Binding-site contacts:
Ligand atom C1 contacts residue TRP351 of chain 1.B at 4.0 Å (hydrophobic).
Ligand atom O3 contacts residue TRP461 of chain 1.B at 3.2 Å.
Ligand atom O3 contacts residue ALA184 of chain 1.B at 3.5 Å.
Ligand atom C2 contacts residue TYR276 of chain 1.B at 4.3 Å (hydrophobic).
Ligand atom O2 contacts residue ALA184 of chain 1.B at 3.8 Å.
Ligand atom C4 contacts residue GLU165 of chain 1.B at 4.4 Å.
Ligand atom O2 contacts residue MET451 of chain 1.B at 4.4 Å.
Ligand atom C4 contacts residue TRP461 of chain 1.B at 3.8 Å (hydrophobic).
Ligand atom C3 contacts residue ARG187 of chain 1.B at 4.3 Å.
Ligand atom O1 contacts residue TRP183 of chain 1.B at 4.2 Å.
Ligand atom O4 contacts residue GLU165 of chain 1.B at 3.3 Å (salt-bridge).
Ligand atom O2 contacts residue ASP186 of chain 1.B at 2.6 Å (salt-bridge).
Ligand atom C3 contacts residue TRP461 of chain 1.B at 4.1 Å (hydrophobic).
Ligand atom O3 contacts residue ASP186 of chain 1.B at 2.8 Å (salt-bridge).
Ligand atom O6 contacts residue PRO275 of chain 1.B at 4.3 Å.
Ligand atom C2 contacts residue ASP186 of chain 1.B at 3.2 Å.
Ligand atom O2 contacts residue TRP183 of chain 1.B at 4.3 Å.
Ligand atom C3 contacts residue ASP186 of chain 1.B at 3.6 Å.
Ligand atom O4 contacts residue TRP461 of chain 1.B at 3.8 Å.
Ligand atom O6 contacts residue TYR276 of chain 1.B at 4.5 Å.
Ligand atom O1 contacts residue LYS136 of chain 1.B at 3.7 Å.
Ligand atom C6 contacts residue PHE277 of chain 1.B at 4.3 Å (hydrophobic).
Ligand atom C1 contacts residue TYR276 of chain 1.B at 3.7 Å (hydrophobic).
Ligand atom O2 contacts residue LYS136 of chain 1.B at 3.7 Å.
Ligand atom C1 contacts residue LYS136 of chain 1.B at 4.3 Å.
Ligand atom O2 contacts residue GLU232 of chain 1.B at 3.5 Å (salt-bridge).
Ligand atom C4 contacts residue ARG187 of chain 1.B at 3.9 Å.
Ligand atom O4 contacts residue TRP183 of chain 1.B at 4.2 Å.
Ligand atom C2 contacts residue TRP351 of chain 1.B at 4.3 Å (hydrophobic).
Ligand atom O1 contacts residue ASN133 of chain 1.B at 3.5 Å (h-bond).
Ligand atom O4 contacts residue ARG187 of chain 1.B at 2.6 Å (salt-bridge).
Ligand atom O6 contacts residue PHE277 of chain 1.B at 4.2 Å.
Ligand atom C6 contacts residue PRO275 of chain 1.B at 4.4 Å (hydrophobic).
Ligand atom C2 contacts residue TRP461 of chain 1.B at 4.4 Å (hydrophobic).
Ligand atom C2 contacts residue GLU232 of chain 1.B at 4.4 Å.
Ligand atom O3 contacts residue ARG187 of chain 1.B at 3.6 Å.
Ligand atom O5 contacts residue TRP351 of chain 1.B at 4.2 Å.
Ligand atom O6 contacts residue GLU274 of chain 1.B at 3.6 Å.
Ligand atom O5 contacts residue TYR276 of chain 1.B at 3.4 Å.

Sequence of chain 1.B:
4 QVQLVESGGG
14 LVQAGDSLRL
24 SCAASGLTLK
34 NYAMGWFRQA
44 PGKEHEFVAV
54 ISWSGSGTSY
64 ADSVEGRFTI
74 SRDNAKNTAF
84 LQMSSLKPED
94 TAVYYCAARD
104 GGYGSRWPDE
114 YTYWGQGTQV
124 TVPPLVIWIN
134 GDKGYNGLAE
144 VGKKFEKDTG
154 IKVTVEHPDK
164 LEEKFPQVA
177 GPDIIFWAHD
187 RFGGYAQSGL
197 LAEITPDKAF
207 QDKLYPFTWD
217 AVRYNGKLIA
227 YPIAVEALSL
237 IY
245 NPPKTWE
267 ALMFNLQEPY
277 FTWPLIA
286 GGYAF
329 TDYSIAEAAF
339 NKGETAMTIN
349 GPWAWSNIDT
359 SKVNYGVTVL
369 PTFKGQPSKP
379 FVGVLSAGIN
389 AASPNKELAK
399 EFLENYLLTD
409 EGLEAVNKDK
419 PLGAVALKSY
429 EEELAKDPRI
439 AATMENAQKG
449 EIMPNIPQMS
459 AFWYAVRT

A protein and the small-molecule ligand that binds it are described below.
Small molecule (SMILES): OC[C@H]1O[C@H](O[C@H]2[C@H](O)[C@@H](O)[C@@H](O)O[C@@H]2CO)[C@H](O)[C@@H](O)[C@@H]1O